Sequence of chain 1.FA:
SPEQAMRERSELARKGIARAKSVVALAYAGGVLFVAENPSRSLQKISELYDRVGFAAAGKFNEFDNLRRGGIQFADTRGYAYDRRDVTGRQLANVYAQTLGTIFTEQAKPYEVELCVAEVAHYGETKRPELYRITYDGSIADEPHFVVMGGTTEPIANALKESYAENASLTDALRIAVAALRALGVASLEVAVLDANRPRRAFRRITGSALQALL

This small molecule binds to this protein.
Small molecule (SMILES): CC(C)C[C@H](NC(=O)[C@H](Cc1ccc(O)cc1)NC(=O)[C@H](CCC(N)=O)NC(=O)CNC(=O)[C@H](C)N)C(=O)O

Binding-site contacts:
Ligand atom N contacts residue SER139 of chain 1.HA at 3.3 Å (h-bond).
Ligand atom O contacts residue LYS60 of chain 1.FA at 3.3 Å.
Ligand atom CE2 contacts residue GLU112 of chain 1.FA at 3.1 Å.
Ligand atom N contacts residue MET6 of chain 1.HA at 2.5 Å (h-bond).
Ligand atom CA contacts residue SER139 of chain 1.HA at 3.6 Å.
Ligand atom CG contacts residue ASN62 of chain 1.FA at 3.7 Å.
Ligand atom CA contacts residue GLY59 of chain 1.FA at 3.5 Å.
Ligand atom O contacts residue ASP137 of chain 1.HA at 3.1 Å (salt-bridge).
Ligand atom C contacts residue LYS45 of chain 1.FA at 3.6 Å.
Ligand atom O contacts residue LYS45 of chain 1.FA at 2.9 Å (salt-bridge).
Ligand atom CA contacts residue MET6 of chain 1.HA at 3.7 Å (hydrophobic).
Ligand atom C contacts residue GLY59 of chain 1.FA at 3.8 Å.
Ligand atom O contacts residue LYS60 of chain 1.FA at 2.5 Å (salt-bridge).
Ligand atom CA contacts residue ASP137 of chain 1.HA at 3.2 Å.
Ligand atom C contacts residue PHE61 of chain 1.FA at 3.6 Å (hydrophobic).
Ligand atom O contacts residue PHE61 of chain 1.FA at 2.4 Å (h-bond).
Ligand atom CD contacts residue GLY138 of chain 1.HA at 3.3 Å.
Ligand atom CG contacts residue PHE61 of chain 1.FA at 3.7 Å (hydrophobic).
Ligand atom CD contacts residue ILE140 of chain 1.HA at 3.7 Å (hydrophobic).
Ligand atom NE2 contacts residue LEU43 of chain 1.FA at 3.8 Å.
Ligand atom NE2 contacts residue ILE140 of chain 1.HA at 3.3 Å.
Ligand atom OXT contacts residue LYS45 of chain 1.FA at 3.7 Å.
Ligand atom OE1 contacts residue SER139 of chain 1.HA at 3.1 Å.
Ligand atom C contacts residue ASP137 of chain 1.HA at 3.8 Å.
Ligand atom O contacts residue LYS21 of chain 1.FA at 3.2 Å.
Ligand atom CD1 contacts residue PHE61 of chain 1.FA at 3.4 Å (hydrophobic).
Ligand atom OH contacts residue GLU112 of chain 1.FA at 3.0 Å (salt-bridge).
Ligand atom OXT contacts residue ALA20 of chain 1.FA at 3.4 Å.
Ligand atom CZ contacts residue GLU112 of chain 1.FA at 3.4 Å.
Ligand atom C contacts residue LYS60 of chain 1.FA at 3.6 Å.
Ligand atom N contacts residue GLY59 of chain 1.FA at 2.9 Å (h-bond).
Ligand atom NE2 contacts residue PHE61 of chain 1.FA at 3.0 Å.
Ligand atom OE1 contacts residue ILE140 of chain 1.HA at 3.3 Å (h-bond).
Ligand atom C contacts residue GLY59 of chain 1.FA at 3.6 Å.
Ligand atom OE1 contacts residue GLY138 of chain 1.HA at 2.7 Å (h-bond).
Ligand atom CA contacts residue GLY59 of chain 1.FA at 3.8 Å.
Ligand atom CD2 contacts residue ARG19 of chain 1.FA at 3.8 Å.
Ligand atom OH contacts residue ARG19 of chain 1.FA at 3.6 Å.
Ligand atom CD1 contacts residue LEU43 of chain 1.FA at 3.4 Å (hydrophobic).
Ligand atom OXT contacts residue GLY59 of chain 1.FA at 3.0 Å (h-bond).

Sequence of chain 1.HA:
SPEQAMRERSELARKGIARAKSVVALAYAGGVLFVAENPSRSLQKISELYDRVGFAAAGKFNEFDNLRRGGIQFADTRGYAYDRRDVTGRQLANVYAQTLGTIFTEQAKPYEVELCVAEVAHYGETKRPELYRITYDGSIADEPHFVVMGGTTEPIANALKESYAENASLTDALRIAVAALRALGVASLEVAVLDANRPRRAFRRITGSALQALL